The protein below binds the small molecule below.
Small molecule (SMILES): CC(=O)N[C@@H]1[C@@H](O)[C@H](O)[C@@H](CO)O[C@H]1O

Binding-site contacts:
Ligand atom O7 contacts residue ASP513 of chain 1.A at 2.9 Å (salt-bridge).
Ligand atom N2 contacts residue ASP513 of chain 1.A at 3.7 Å.
Ligand atom O6 contacts residue ASN504 of chain 1.A at 4.2 Å.
Ligand atom O5 contacts residue ASN504 of chain 1.A at 2.2 Å (h-bond).
Ligand atom C3 contacts residue ASN504 of chain 1.A at 3.8 Å.
Ligand atom O5 contacts residue ARG503 of chain 1.A at 3.5 Å (salt-bridge).
Ligand atom C4 contacts residue ASN504 of chain 1.A at 4.1 Å.
Ligand atom C6 contacts residue ASN504 of chain 1.A at 3.6 Å.
Ligand atom C5 contacts residue ASN504 of chain 1.A at 3.4 Å.
Ligand atom N2 contacts residue ASN504 of chain 1.A at 3.0 Å (h-bond).
Ligand atom O6 contacts residue ARG503 of chain 1.A at 4.3 Å.
Ligand atom C8 contacts residue ASP513 of chain 1.A at 3.6 Å.
Ligand atom C7 contacts residue ASP513 of chain 1.A at 3.1 Å.
Ligand atom C1 contacts residue ARG503 of chain 1.A at 3.8 Å.
Ligand atom O7 contacts residue ASN504 of chain 1.A at 3.9 Å.
Ligand atom C7 contacts residue ASN504 of chain 1.A at 3.8 Å.
Ligand atom C2 contacts residue ASN504 of chain 1.A at 2.5 Å.
Ligand atom C1 contacts residue ASN504 of chain 1.A at 1.4 Å.

Sequence of chain 1.A:
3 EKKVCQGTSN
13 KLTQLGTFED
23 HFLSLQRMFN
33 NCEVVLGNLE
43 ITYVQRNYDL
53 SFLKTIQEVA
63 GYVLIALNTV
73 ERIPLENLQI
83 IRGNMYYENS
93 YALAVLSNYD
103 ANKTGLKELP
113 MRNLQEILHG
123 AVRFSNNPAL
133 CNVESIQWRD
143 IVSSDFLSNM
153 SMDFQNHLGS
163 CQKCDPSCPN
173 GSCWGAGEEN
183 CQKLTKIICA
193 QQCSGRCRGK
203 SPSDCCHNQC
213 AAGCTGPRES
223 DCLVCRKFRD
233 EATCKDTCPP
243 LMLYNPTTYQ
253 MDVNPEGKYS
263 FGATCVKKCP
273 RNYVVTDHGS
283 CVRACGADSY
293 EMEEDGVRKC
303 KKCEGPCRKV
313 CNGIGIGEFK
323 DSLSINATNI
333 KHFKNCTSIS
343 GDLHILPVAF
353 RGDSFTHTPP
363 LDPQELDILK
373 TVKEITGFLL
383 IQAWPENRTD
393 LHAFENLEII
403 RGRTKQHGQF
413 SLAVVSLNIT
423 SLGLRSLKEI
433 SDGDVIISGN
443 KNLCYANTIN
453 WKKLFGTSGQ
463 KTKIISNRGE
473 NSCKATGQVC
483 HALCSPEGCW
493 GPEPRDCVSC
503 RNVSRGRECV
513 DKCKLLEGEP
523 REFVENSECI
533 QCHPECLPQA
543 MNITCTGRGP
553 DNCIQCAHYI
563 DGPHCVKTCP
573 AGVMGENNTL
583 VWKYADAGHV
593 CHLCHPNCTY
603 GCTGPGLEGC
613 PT